Sequence of chain 1.F:
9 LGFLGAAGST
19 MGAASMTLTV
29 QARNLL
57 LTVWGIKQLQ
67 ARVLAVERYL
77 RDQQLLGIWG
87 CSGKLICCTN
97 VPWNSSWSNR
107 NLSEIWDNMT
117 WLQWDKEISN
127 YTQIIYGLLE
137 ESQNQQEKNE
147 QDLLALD

Binding-site contacts:
Ligand atom C6 contacts residue ASN100 of chain 1.F at 4.4 Å.
Ligand atom O6 contacts residue ASN100 of chain 1.F at 4.3 Å.
Ligand atom C1 contacts residue ASN100 of chain 1.F at 1.5 Å.
Ligand atom C3 contacts residue ASN100 of chain 1.F at 3.9 Å.
Ligand atom C7 contacts residue ASN100 of chain 1.F at 3.4 Å.
Ligand atom O5 contacts residue ASN100 of chain 1.F at 2.1 Å (h-bond).
Ligand atom N2 contacts residue ASN100 of chain 1.F at 3.0 Å (h-bond).
Ligand atom O7 contacts residue ASN100 of chain 1.F at 3.8 Å.
Ligand atom C4 contacts residue ASN100 of chain 1.F at 4.1 Å.
Ligand atom C2 contacts residue ASN100 of chain 1.F at 2.5 Å.
Ligand atom C5 contacts residue ASN100 of chain 1.F at 3.4 Å.

This small molecule binds to this protein.
Small molecule (SMILES): CC(=O)N[C@H]1[C@H](O[C@H]2[C@H](O)[C@@H](NC(C)=O)CO[C@@H]2CO)O[C@H](CO)[C@@H](O)[C@@H]1O